Binding-site contacts:
Ligand atom C9 contacts residue LYS68 of chain 2.B at 3.8 Å.
Ligand atom O1B contacts residue THR276 of chain 2.B at 3.7 Å.
Ligand atom C10 contacts residue PHE75 of chain 2.C at 3.1 Å (hydrophobic).
Ligand atom C9 contacts residue LEU67 of chain 2.B at 4.1 Å (hydrophobic).
Ligand atom C11 contacts residue HIS138 of chain 2.A at 3.5 Å.
Ligand atom C11 contacts residue THR276 of chain 2.B at 3.3 Å.
Ligand atom C11 contacts residue GLN278 of chain 2.B at 3.5 Å.
Ligand atom C11 contacts residue LEU62 of chain 2.B at 4.1 Å (hydrophobic).
Ligand atom C4 contacts residue ASN272 of chain 2.B at 4.1 Å.
Ligand atom C11 contacts residue PHE75 of chain 2.C at 2.3 Å (hydrophobic).
Ligand atom C6 contacts residue ASN272 of chain 2.B at 3.6 Å.
Ligand atom C5 contacts residue ASN272 of chain 2.B at 4.1 Å.
Ligand atom N5 contacts residue GLN278 of chain 2.B at 3.9 Å.
Ligand atom C1 contacts residue SER274 of chain 2.B at 3.7 Å.
Ligand atom O1A contacts residue SER274 of chain 2.B at 2.6 Å (h-bond).
Ligand atom C1 contacts residue LYS68 of chain 2.B at 3.6 Å.
Ligand atom C11 contacts residue ASN272 of chain 2.B at 3.6 Å.
Ligand atom O1B contacts residue LYS68 of chain 2.B at 3.9 Å.
Ligand atom O9 contacts residue LYS68 of chain 2.B at 2.9 Å (salt-bridge).
Ligand atom O10 contacts residue LEU62 of chain 2.B at 4.0 Å.
Ligand atom O9 contacts residue LEU67 of chain 2.B at 3.3 Å.
Ligand atom O1B contacts residue ASN272 of chain 2.B at 3.4 Å (h-bond).
Ligand atom N5 contacts residue ASN272 of chain 2.B at 3.2 Å (h-bond).
Ligand atom O8 contacts residue ASN272 of chain 2.B at 3.5 Å (h-bond).
Ligand atom C1 contacts residue ASN272 of chain 2.B at 3.8 Å.
Ligand atom C9 contacts residue GLN278 of chain 2.B at 3.2 Å.
Ligand atom O7 contacts residue LEU62 of chain 2.B at 3.8 Å.
Ligand atom C11 contacts residue PHE65 of chain 2.B at 3.8 Å (hydrophobic).
Ligand atom O1A contacts residue LYS68 of chain 2.B at 2.9 Å.
Ligand atom O1B contacts residue SER274 of chain 2.B at 4.1 Å.
Ligand atom C7 contacts residue GLN278 of chain 2.B at 3.8 Å.
Ligand atom C10 contacts residue GLN278 of chain 2.B at 4.0 Å.
Ligand atom C10 contacts residue ASN272 of chain 2.B at 4.0 Å.
Ligand atom C11 contacts residue SER274 of chain 2.B at 4.0 Å.
Ligand atom O10 contacts residue PHE75 of chain 2.C at 3.0 Å.
Ligand atom O8 contacts residue LYS68 of chain 2.B at 3.4 Å.
Ligand atom C8 contacts residue GLN278 of chain 2.B at 3.6 Å.
Ligand atom O9 contacts residue GLN278 of chain 2.B at 4.0 Å.
Ligand atom C11 contacts residue PHE270 of chain 2.B at 3.8 Å (hydrophobic).
Ligand atom O8 contacts residue GLN278 of chain 2.B at 3.5 Å (h-bond).

This small molecule binds to this protein.
Small molecule (SMILES): CC(=O)N[C@H]1[C@H]([C@H](O)[C@H](O)CO)O[C@@](O[C@H](CO)[C@@H](O)[C@@H]2O[C@@H](C(=O)O)C[C@H](O)[C@H]2NC(C)=O)(C(=O)O)C[C@@H]1O

Sequence of chain 2.C:
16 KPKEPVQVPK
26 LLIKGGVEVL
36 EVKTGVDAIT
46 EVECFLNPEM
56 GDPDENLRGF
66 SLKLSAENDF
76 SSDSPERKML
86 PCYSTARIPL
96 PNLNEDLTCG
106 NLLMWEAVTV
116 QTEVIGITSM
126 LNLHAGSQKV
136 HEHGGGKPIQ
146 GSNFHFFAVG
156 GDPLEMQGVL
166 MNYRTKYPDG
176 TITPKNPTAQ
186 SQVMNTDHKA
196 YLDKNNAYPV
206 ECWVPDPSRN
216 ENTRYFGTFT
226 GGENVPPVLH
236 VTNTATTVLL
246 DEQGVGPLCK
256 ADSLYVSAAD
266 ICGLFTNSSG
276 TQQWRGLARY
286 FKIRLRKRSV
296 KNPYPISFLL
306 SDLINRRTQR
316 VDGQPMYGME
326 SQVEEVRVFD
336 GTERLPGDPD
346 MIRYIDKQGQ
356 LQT

Sequence of chain 2.B:
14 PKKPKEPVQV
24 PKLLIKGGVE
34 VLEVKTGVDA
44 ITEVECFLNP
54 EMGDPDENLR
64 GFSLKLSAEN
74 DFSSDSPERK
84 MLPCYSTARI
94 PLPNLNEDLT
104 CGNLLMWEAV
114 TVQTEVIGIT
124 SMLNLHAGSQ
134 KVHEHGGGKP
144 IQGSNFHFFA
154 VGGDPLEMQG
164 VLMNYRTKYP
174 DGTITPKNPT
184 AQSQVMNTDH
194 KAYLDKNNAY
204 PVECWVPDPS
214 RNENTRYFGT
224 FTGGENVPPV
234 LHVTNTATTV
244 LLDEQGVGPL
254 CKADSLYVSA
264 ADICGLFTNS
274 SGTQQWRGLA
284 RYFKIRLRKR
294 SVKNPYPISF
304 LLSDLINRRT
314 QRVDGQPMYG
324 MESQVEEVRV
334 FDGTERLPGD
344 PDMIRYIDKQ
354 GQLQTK

Sequence of chain 2.A:
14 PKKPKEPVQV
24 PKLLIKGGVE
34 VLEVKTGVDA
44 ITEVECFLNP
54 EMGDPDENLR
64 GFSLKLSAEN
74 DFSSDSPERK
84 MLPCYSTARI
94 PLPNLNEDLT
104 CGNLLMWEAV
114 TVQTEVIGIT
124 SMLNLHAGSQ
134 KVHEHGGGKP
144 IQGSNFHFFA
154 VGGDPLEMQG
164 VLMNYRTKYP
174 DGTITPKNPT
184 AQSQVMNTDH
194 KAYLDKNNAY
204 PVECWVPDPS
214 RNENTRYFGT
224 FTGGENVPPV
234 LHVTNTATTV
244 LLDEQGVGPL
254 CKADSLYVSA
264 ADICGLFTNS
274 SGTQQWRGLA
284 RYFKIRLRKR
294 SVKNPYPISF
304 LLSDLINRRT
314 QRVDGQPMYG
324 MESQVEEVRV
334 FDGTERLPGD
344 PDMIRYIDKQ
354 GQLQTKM